Binding-site contacts:
Ligand atom O3' contacts residue SER247 of chain 3.A at 3.8 Å.
Ligand atom C5' contacts residue PHE329 of chain 3.A at 3.5 Å (hydrophobic).
Ligand atom N7 contacts residue B121 of chain 3.K at 3.3 Å.
Ligand atom C2 contacts residue THR288 of chain 3.A at 3.5 Å.
Ligand atom C2' contacts residue GLU287 of chain 3.A at 3.8 Å.
Ligand atom O2' contacts residue PHE245 of chain 3.A at 3.0 Å.
Ligand atom N9 contacts residue B121 of chain 3.K at 3.6 Å.
Ligand atom N6 contacts residue GLY289 of chain 3.A at 2.6 Å (h-bond).
Ligand atom C4 contacts residue THR288 of chain 3.A at 3.7 Å.
Ligand atom C6' contacts residue B121 of chain 3.K at 2.6 Å.
Ligand atom C3' contacts residue SER247 of chain 3.A at 3.6 Å.
Ligand atom N7 contacts residue VAL326 of chain 3.A at 3.7 Å.
Ligand atom N6 contacts residue ILE330 of chain 3.A at 3.8 Å.
Ligand atom C4 contacts residue B121 of chain 3.K at 3.5 Å.
Ligand atom C5' contacts residue B121 of chain 3.K at 3.3 Å.
Ligand atom C2 contacts residue GLU287 of chain 3.A at 3.1 Å.
Ligand atom N6 contacts residue SER292 of chain 3.A at 3.5 Å.
Ligand atom C8 contacts residue B121 of chain 3.K at 3.5 Å.
Ligand atom O4' contacts residue PHE329 of chain 3.A at 3.7 Å.
Ligand atom C6 contacts residue GLY289 of chain 3.A at 3.5 Å.
Ligand atom N3 contacts residue GLU287 of chain 3.A at 3.3 Å (salt-bridge).
Ligand atom N1 contacts residue THR288 of chain 3.A at 3.2 Å.
Ligand atom O3' contacts residue PHE245 of chain 3.A at 3.4 Å.
Ligand atom C8 contacts residue PHE329 of chain 3.A at 3.3 Å (hydrophobic).
Ligand atom O3' contacts residue ASN193 of chain 3.A at 3.6 Å.
Ligand atom N7 contacts residue PHE329 of chain 3.A at 3.7 Å.
Ligand atom C2 contacts residue ILE248 of chain 3.A at 3.8 Å (hydrophobic).
Ligand atom C6 contacts residue THR288 of chain 3.A at 3.3 Å.
Ligand atom C2' contacts residue SER247 of chain 3.A at 3.2 Å.
Ligand atom N6 contacts residue THR288 of chain 3.A at 3.7 Å.
Ligand atom C8 contacts residue VAL326 of chain 3.A at 3.5 Å (hydrophobic).
Ligand atom N1 contacts residue GLY289 of chain 3.A at 3.5 Å (h-bond).
Ligand atom C5 contacts residue THR288 of chain 3.A at 3.4 Å.
Ligand atom N9 contacts residue VAL326 of chain 3.A at 3.5 Å.
Ligand atom C1' contacts residue GLU287 of chain 3.A at 3.3 Å.
Ligand atom N1 contacts residue SER292 of chain 3.A at 3.7 Å.
Ligand atom O3' contacts residue GLU287 of chain 3.A at 3.5 Å (salt-bridge).
Ligand atom C5 contacts residue B121 of chain 3.K at 3.3 Å.
Ligand atom O2' contacts residue GLU287 of chain 3.A at 3.4 Å (salt-bridge).
Ligand atom O2' contacts residue SER247 of chain 3.A at 2.5 Å (h-bond).

The protein below binds the small molecule below.
Small molecule (SMILES): CC[C@H]1O[C@@H](n2cnc3c(N)ncnc32)[C@H](O)[C@@H]1O

Sequence of chain 3.A:
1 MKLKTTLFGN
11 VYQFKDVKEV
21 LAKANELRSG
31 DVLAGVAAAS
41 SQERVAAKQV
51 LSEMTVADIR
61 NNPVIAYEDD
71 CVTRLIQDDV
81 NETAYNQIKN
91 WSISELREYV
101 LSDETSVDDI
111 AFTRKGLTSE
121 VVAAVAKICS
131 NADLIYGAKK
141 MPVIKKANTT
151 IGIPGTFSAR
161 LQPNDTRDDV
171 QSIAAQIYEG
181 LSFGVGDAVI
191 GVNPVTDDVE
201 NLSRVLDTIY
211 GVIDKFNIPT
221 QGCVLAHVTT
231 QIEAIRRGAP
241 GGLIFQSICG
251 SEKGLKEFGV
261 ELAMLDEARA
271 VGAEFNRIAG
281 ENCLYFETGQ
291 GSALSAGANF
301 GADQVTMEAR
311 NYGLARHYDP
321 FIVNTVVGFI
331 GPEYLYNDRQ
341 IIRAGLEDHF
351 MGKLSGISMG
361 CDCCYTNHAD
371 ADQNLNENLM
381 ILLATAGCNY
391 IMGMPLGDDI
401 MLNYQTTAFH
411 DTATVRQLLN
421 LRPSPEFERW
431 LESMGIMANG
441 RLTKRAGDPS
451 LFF